Sequence of chain 8.C:
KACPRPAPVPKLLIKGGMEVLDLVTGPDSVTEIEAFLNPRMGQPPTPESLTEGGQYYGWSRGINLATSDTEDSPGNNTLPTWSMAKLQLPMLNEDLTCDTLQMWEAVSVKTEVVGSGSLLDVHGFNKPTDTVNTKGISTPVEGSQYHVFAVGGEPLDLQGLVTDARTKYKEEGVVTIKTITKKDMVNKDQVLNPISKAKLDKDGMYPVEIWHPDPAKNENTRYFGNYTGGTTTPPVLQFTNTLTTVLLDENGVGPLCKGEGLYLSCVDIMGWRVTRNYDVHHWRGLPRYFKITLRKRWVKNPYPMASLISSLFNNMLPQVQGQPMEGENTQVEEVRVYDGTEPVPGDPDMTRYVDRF

This small molecule binds to this protein.
Small molecule (SMILES): CC(=O)N[C@H]1[C@H]([C@H](O)[C@H](O)CO)O[C@@](O[C@H]2[C@@H](O)[C@@H](CO)O[C@@H](O[C@H]3[C@H](O)[C@@H](O)[C@H](O)O[C@@H]3CO)[C@@H]2O)(C(=O)O)C[C@@H]1O

Binding-site contacts:
Ligand atom O1A contacts residue ARG77 of chain 8.C at 3.0 Å (salt-bridge).
Ligand atom C2 contacts residue ARG77 of chain 8.C at 4.4 Å.
Ligand atom C4 contacts residue ARG77 of chain 8.C at 4.4 Å.
Ligand atom O4 contacts residue HIS298 of chain 8.C at 3.2 Å (h-bond).
Ligand atom O4 contacts residue ILE79 of chain 8.C at 3.7 Å.
Ligand atom C3 contacts residue ARG77 of chain 8.C at 4.2 Å.
Ligand atom O4 contacts residue THR291 of chain 8.C at 3.3 Å.
Ligand atom O6 contacts residue ASN93 of chain 8.C at 3.4 Å (h-bond).
Ligand atom C4 contacts residue GLY78 of chain 8.C at 3.2 Å.
Ligand atom O10 contacts residue THR291 of chain 8.C at 4.4 Å.
Ligand atom C2 contacts residue GLY78 of chain 8.C at 4.1 Å.
Ligand atom O1B contacts residue ARG77 of chain 8.C at 2.7 Å (salt-bridge).
Ligand atom O1B contacts residue TYR72 of chain 8.C at 4.4 Å.
Ligand atom O4 contacts residue ARG289 of chain 8.C at 4.4 Å.
Ligand atom C1 contacts residue GLY78 of chain 8.C at 4.2 Å.
Ligand atom C4 contacts residue HIS298 of chain 8.C at 3.8 Å.
Ligand atom C6 contacts residue ASN93 of chain 8.C at 3.7 Å.
Ligand atom O4 contacts residue ASN80 of chain 8.C at 4.3 Å.
Ligand atom O1A contacts residue HIS298 of chain 8.C at 4.3 Å.
Ligand atom N5 contacts residue TYR72 of chain 8.C at 3.1 Å (h-bond).
Ligand atom O4 contacts residue TYR72 of chain 8.C at 3.8 Å.
Ligand atom O1A contacts residue TYR72 of chain 8.C at 3.6 Å.
Ligand atom C11 contacts residue ASP85 of chain 8.D at 4.0 Å.
Ligand atom C3 contacts residue HIS298 of chain 8.C at 3.5 Å.
Ligand atom C1 contacts residue TYR72 of chain 8.C at 4.3 Å (hydrophobic).
Ligand atom C10 contacts residue TYR72 of chain 8.C at 4.0 Å (hydrophobic).
Ligand atom C3 contacts residue GLY78 of chain 8.C at 4.3 Å.
Ligand atom C6 contacts residue TYR72 of chain 8.C at 3.9 Å (hydrophobic).
Ligand atom O1A contacts residue GLY78 of chain 8.C at 3.8 Å.
Ligand atom C5 contacts residue TYR72 of chain 8.C at 3.6 Å (hydrophobic).
Ligand atom C1 contacts residue ARG77 of chain 8.C at 3.3 Å.
Ligand atom O3 contacts residue GLY78 of chain 8.C at 3.4 Å.
Ligand atom O4 contacts residue GLY78 of chain 8.C at 3.1 Å.
Ligand atom C4 contacts residue TYR72 of chain 8.C at 3.4 Å (hydrophobic).
Ligand atom O3 contacts residue VAL296 of chain 8.C at 4.4 Å.
Ligand atom O8 contacts residue ARG77 of chain 8.C at 3.6 Å (salt-bridge).
Ligand atom C11 contacts residue TYR72 of chain 8.C at 4.3 Å (hydrophobic).
Ligand atom O9 contacts residue ARG77 of chain 8.C at 3.8 Å.
Ligand atom C3 contacts residue GLY78 of chain 8.C at 3.9 Å.
Ligand atom O10 contacts residue ASN293 of chain 8.C at 4.5 Å.

Sequence of chain 8.D:
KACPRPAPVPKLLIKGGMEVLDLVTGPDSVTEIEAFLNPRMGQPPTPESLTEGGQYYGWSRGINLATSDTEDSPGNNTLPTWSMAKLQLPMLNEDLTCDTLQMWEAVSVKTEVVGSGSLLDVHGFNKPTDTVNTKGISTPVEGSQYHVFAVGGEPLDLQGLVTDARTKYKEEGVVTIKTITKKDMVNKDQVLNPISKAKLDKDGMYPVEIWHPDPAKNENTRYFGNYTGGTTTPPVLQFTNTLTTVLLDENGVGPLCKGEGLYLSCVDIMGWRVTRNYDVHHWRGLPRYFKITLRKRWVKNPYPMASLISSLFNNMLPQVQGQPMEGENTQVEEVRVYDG